Sequence of chain 7.D:
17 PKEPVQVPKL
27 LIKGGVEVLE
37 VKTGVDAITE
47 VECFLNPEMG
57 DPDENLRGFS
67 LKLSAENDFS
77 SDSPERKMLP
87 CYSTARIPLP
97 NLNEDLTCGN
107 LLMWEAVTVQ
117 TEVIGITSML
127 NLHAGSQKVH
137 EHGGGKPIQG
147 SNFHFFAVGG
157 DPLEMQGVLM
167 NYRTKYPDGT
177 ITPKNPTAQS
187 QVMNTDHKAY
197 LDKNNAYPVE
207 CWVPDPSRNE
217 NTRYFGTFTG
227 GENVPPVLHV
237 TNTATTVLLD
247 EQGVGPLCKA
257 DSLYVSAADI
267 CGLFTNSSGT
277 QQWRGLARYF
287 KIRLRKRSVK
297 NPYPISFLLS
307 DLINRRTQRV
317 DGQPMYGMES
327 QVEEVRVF

Sequence of chain 7.C:
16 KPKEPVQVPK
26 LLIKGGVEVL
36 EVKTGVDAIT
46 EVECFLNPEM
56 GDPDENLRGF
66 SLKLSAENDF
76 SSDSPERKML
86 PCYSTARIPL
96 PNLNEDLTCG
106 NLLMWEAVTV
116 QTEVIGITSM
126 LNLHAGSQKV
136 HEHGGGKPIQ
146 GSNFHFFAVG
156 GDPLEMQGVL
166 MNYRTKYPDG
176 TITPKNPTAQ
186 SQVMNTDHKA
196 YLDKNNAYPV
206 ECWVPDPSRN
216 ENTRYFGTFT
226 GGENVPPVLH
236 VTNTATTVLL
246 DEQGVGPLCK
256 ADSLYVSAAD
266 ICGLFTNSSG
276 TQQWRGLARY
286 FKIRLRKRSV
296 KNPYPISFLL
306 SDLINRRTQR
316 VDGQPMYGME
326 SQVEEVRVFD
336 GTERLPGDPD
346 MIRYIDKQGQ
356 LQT

A protein and the small-molecule ligand that binds it are described below.
Small molecule (SMILES): CC(=O)N[C@H]1[C@H]([C@H](O)[C@H](O)CO)O[C@@](O[C@H](CO)[C@@H](O)[C@@H]2O[C@@H](C(=O)O)C[C@H](O)[C@H]2NC(C)=O)(C(=O)O)C[C@@H]1O

Sequence of chain 7.E:
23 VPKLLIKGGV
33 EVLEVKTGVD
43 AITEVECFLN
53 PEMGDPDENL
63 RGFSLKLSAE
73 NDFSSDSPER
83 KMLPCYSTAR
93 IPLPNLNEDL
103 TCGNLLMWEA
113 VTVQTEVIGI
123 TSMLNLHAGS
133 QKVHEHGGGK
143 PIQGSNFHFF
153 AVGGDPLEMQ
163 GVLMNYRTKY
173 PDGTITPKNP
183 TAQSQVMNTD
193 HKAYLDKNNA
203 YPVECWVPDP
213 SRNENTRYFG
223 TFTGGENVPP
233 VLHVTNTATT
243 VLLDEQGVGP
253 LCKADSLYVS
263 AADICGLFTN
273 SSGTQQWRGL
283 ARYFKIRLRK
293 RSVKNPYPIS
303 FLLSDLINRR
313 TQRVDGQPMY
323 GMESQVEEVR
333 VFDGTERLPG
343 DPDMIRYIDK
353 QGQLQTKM

Binding-site contacts:
Ligand atom C9 contacts residue GLN278 of chain 7.D at 3.2 Å.
Ligand atom C11 contacts residue LEU62 of chain 7.D at 3.9 Å (hydrophobic).
Ligand atom C11 contacts residue LYS68 of chain 7.D at 3.7 Å.
Ligand atom C11 contacts residue THR276 of chain 7.D at 3.4 Å.
Ligand atom C11 contacts residue PHE75 of chain 7.E at 1.8 Å (hydrophobic).
Ligand atom O8 contacts residue LYS68 of chain 7.D at 3.5 Å.
Ligand atom O1B contacts residue SER274 of chain 7.D at 2.4 Å (h-bond).
Ligand atom C11 contacts residue PHE65 of chain 7.D at 3.8 Å (hydrophobic).
Ligand atom C8 contacts residue GLN278 of chain 7.D at 3.7 Å.
Ligand atom O9 contacts residue LYS68 of chain 7.D at 2.8 Å (salt-bridge).
Ligand atom O8 contacts residue THR276 of chain 7.D at 3.8 Å.
Ligand atom O1B contacts residue THR276 of chain 7.D at 3.5 Å (h-bond).
Ligand atom C1 contacts residue THR276 of chain 7.D at 3.4 Å.
Ligand atom O10 contacts residue PHE75 of chain 7.E at 2.6 Å.
Ligand atom C11 contacts residue GLN278 of chain 7.D at 3.5 Å.
Ligand atom O1A contacts residue ASN272 of chain 7.D at 3.6 Å (h-bond).
Ligand atom C6 contacts residue ASN272 of chain 7.D at 3.7 Å.
Ligand atom C11 contacts residue HIS138 of chain 7.C at 3.3 Å.
Ligand atom C10 contacts residue LYS68 of chain 7.D at 3.8 Å.
Ligand atom O1A contacts residue SER274 of chain 7.D at 3.8 Å.
Ligand atom C11 contacts residue ASN272 of chain 7.D at 3.6 Å.
Ligand atom O8 contacts residue GLN278 of chain 7.D at 3.5 Å (h-bond).
Ligand atom C7 contacts residue GLN278 of chain 7.D at 3.8 Å.
Ligand atom O9 contacts residue LEU67 of chain 7.D at 3.2 Å.
Ligand atom C6 contacts residue LYS68 of chain 7.D at 3.8 Å.
Ligand atom C5 contacts residue LYS68 of chain 7.D at 3.7 Å.
Ligand atom O1A contacts residue THR276 of chain 7.D at 2.6 Å (h-bond).
Ligand atom O7 contacts residue LEU62 of chain 7.D at 3.5 Å.
Ligand atom N5 contacts residue GLN278 of chain 7.D at 3.9 Å.
Ligand atom N5 contacts residue LYS68 of chain 7.D at 2.9 Å (salt-bridge).
Ligand atom C11 contacts residue PHE270 of chain 7.D at 3.9 Å (hydrophobic).
Ligand atom O8 contacts residue ASN272 of chain 7.D at 3.4 Å (h-bond).
Ligand atom N5 contacts residue ASN272 of chain 7.D at 3.3 Å (h-bond).
Ligand atom O10 contacts residue LEU62 of chain 7.D at 3.1 Å.
Ligand atom O1B contacts residue LYS68 of chain 7.D at 3.6 Å.
Ligand atom N5 contacts residue PHE75 of chain 7.E at 3.8 Å.
Ligand atom C1 contacts residue SER274 of chain 7.D at 3.4 Å.
Ligand atom C9 contacts residue LYS68 of chain 7.D at 3.8 Å.
Ligand atom C10 contacts residue PHE75 of chain 7.E at 2.7 Å (hydrophobic).
Ligand atom C10 contacts residue LEU62 of chain 7.D at 3.5 Å (hydrophobic).